Sequence of chain 1.B:
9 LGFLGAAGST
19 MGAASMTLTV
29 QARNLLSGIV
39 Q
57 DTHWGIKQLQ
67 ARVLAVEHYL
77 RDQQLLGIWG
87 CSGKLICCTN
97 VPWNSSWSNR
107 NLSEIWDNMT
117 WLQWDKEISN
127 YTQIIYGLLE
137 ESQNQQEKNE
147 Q

The small molecule below binds the protein below.
Small molecule (SMILES): CC(=O)N[C@@H]1[C@@H](O)[C@H](O)[C@@H](CO)O[C@H]1O

Binding-site contacts:
Ligand atom C5 contacts residue ASN107 of chain 1.B at 3.7 Å.
Ligand atom C4 contacts residue ASN107 of chain 1.B at 4.2 Å.
Ligand atom O5 contacts residue ASN107 of chain 1.B at 2.4 Å (h-bond).
Ligand atom C1 contacts residue ASN107 of chain 1.B at 1.5 Å.
Ligand atom O7 contacts residue SER109 of chain 1.B at 3.5 Å (h-bond).
Ligand atom C7 contacts residue SER109 of chain 1.B at 4.4 Å.
Ligand atom N2 contacts residue ASN107 of chain 1.B at 2.8 Å (h-bond).
Ligand atom C3 contacts residue ASN107 of chain 1.B at 3.8 Å.
Ligand atom C7 contacts residue ASN107 of chain 1.B at 3.4 Å.
Ligand atom C8 contacts residue GLU110 of chain 1.B at 3.8 Å.
Ligand atom O7 contacts residue ASN107 of chain 1.B at 3.6 Å (h-bond).
Ligand atom C8 contacts residue ASN107 of chain 1.B at 3.9 Å.
Ligand atom C2 contacts residue ASN107 of chain 1.B at 2.5 Å.